Sequence of chain 2.D:
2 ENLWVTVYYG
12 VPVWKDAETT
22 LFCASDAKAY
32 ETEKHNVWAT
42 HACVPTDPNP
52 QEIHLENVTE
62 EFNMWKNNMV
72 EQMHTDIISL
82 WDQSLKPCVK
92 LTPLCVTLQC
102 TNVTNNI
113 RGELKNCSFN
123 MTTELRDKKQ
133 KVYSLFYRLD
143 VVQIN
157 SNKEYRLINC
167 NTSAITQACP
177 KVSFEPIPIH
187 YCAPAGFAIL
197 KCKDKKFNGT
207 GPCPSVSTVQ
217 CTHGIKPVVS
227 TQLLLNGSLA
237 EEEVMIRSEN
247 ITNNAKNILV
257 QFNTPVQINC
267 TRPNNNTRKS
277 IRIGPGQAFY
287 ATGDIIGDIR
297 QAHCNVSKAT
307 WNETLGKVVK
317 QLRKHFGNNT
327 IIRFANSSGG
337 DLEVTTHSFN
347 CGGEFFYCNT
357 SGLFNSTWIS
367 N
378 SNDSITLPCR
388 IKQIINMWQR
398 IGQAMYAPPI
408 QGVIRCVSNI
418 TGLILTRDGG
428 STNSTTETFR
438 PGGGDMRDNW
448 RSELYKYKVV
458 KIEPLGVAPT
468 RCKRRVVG

The protein below binds the small molecule below.
Small molecule (SMILES): CC(=O)N[C@@H]1[C@@H](O)[C@H](O)[C@@H](CO)O[C@H]1O

Binding-site contacts:
Ligand atom C2 contacts residue ASN332 of chain 2.D at 2.5 Å.
Ligand atom C1 contacts residue ASN332 of chain 2.D at 1.4 Å.
Ligand atom O7 contacts residue ASN332 of chain 2.D at 3.3 Å (h-bond).
Ligand atom O3 contacts residue NAG2 of chain 2.S at 3.7 Å.
Ligand atom C3 contacts residue ASN332 of chain 2.D at 3.8 Å.
Ligand atom O7 contacts residue NAG1 of chain 2.S at 4.0 Å.
Ligand atom C7 contacts residue ASN332 of chain 2.D at 3.1 Å.
Ligand atom O3 contacts residue NAG1 of chain 2.S at 4.0 Å.
Ligand atom C8 contacts residue ASN332 of chain 2.D at 3.3 Å.
Ligand atom C7 contacts residue NAG1 of chain 2.S at 3.5 Å.
Ligand atom N2 contacts residue NAG1 of chain 2.S at 3.5 Å (h-bond).
Ligand atom O5 contacts residue ASN332 of chain 2.D at 2.4 Å (h-bond).
Ligand atom N2 contacts residue ASN332 of chain 2.D at 2.9 Å (h-bond).
Ligand atom C8 contacts residue SER357 of chain 2.D at 4.0 Å.
Ligand atom C4 contacts residue ASN332 of chain 2.D at 4.2 Å.
Ligand atom C8 contacts residue NAG1 of chain 2.S at 3.7 Å.
Ligand atom C8 contacts residue ASN355 of chain 2.D at 4.1 Å.
Ligand atom C5 contacts residue ASN332 of chain 2.D at 3.7 Å.